Sequence of chain 1.B:
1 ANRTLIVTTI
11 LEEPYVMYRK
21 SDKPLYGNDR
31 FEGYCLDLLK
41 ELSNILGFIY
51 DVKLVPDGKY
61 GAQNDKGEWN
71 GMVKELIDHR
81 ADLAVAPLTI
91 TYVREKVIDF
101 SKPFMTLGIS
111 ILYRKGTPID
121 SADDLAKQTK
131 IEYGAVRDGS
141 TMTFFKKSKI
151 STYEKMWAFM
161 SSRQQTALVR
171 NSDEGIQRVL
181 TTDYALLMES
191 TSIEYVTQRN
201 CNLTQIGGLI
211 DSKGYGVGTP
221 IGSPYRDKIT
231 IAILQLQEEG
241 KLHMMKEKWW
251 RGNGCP

Binding-site contacts:
Ligand atom OAE contacts residue SER140 of chain 1.B at 3.2 Å (h-bond).
Ligand atom CAO contacts residue SER172 of chain 1.B at 3.6 Å.
Ligand atom OXT contacts residue ARG94 of chain 1.B at 2.8 Å (salt-bridge).
Ligand atom N contacts residue PRO87 of chain 1.B at 2.9 Å (h-bond).
Ligand atom CAF contacts residue MET188 of chain 1.B at 3.7 Å (hydrophobic).
Ligand atom OXT contacts residue SER140 of chain 1.B at 2.8 Å (h-bond).
Ligand atom CA contacts residue SER140 of chain 1.B at 3.2 Å.
Ligand atom O contacts residue PRO87 of chain 1.B at 3.5 Å (h-bond).
Ligand atom CAR contacts residue TYR60 of chain 1.B at 3.6 Å (hydrophobic).
Ligand atom C contacts residue TYR60 of chain 1.B at 3.5 Å (hydrophobic).
Ligand atom OXT contacts residue TYR60 of chain 1.B at 3.3 Å.
Ligand atom O contacts residue LEU88 of chain 1.B at 3.5 Å.
Ligand atom N contacts residue THR89 of chain 1.B at 2.9 Å (h-bond).
Ligand atom OAA contacts residue GLU189 of chain 1.B at 3.7 Å.
Ligand atom OAC contacts residue GLU189 of chain 1.B at 2.8 Å (salt-bridge).
Ligand atom CB contacts residue TYR60 of chain 1.B at 3.5 Å (hydrophobic).
Ligand atom OAC contacts residue TYR215 of chain 1.B at 3.2 Å (h-bond).
Ligand atom CAF contacts residue SER192 of chain 1.B at 3.5 Å.
Ligand atom C contacts residue SER140 of chain 1.B at 3.2 Å.
Ligand atom CAD contacts residue THR141 of chain 1.B at 3.4 Å.
Ligand atom CAG contacts residue SER192 of chain 1.B at 3.4 Å.
Ligand atom O contacts residue TYR60 of chain 1.B at 3.5 Å.
Ligand atom N contacts residue GLU189 of chain 1.B at 2.8 Å (salt-bridge).
Ligand atom OAB contacts residue GLU189 of chain 1.B at 2.8 Å (salt-bridge).
Ligand atom OAC contacts residue SER192 of chain 1.B at 3.3 Å (h-bond).
Ligand atom CAH contacts residue GLU12 of chain 1.B at 3.6 Å.
Ligand atom C contacts residue THR89 of chain 1.B at 3.7 Å.
Ligand atom CA contacts residue GLU189 of chain 1.B at 3.7 Å.
Ligand atom O contacts residue THR89 of chain 1.B at 2.9 Å (h-bond).
Ligand atom CA contacts residue THR89 of chain 1.B at 3.5 Å.
Ligand atom OAE contacts residue GLY139 of chain 1.B at 3.6 Å.
Ligand atom OXT contacts residue GLY139 of chain 1.B at 3.3 Å.
Ligand atom OAP contacts residue VAL136 of chain 1.B at 3.5 Å.
Ligand atom OAA contacts residue THR141 of chain 1.B at 2.7 Å (h-bond).
Ligand atom OAI contacts residue GLU189 of chain 1.B at 3.1 Å (salt-bridge).
Ligand atom OAE contacts residue THR141 of chain 1.B at 3.0 Å (h-bond).
Ligand atom C contacts residue ARG94 of chain 1.B at 3.4 Å.
Ligand atom OAB contacts residue MET188 of chain 1.B at 3.7 Å.
Ligand atom O contacts residue ARG94 of chain 1.B at 2.8 Å (salt-bridge).
Ligand atom CAQ contacts residue GLU12 of chain 1.B at 3.5 Å.

A small-molecule ligand and the protein it binds are described below.
Small molecule (SMILES): N[C@@H](C[C@]1(C(=O)O)C[C@H]2OC[C@@H](O)[C@@H](O)[C@H]2O1)C(=O)O